Sequence of chain 2.E:
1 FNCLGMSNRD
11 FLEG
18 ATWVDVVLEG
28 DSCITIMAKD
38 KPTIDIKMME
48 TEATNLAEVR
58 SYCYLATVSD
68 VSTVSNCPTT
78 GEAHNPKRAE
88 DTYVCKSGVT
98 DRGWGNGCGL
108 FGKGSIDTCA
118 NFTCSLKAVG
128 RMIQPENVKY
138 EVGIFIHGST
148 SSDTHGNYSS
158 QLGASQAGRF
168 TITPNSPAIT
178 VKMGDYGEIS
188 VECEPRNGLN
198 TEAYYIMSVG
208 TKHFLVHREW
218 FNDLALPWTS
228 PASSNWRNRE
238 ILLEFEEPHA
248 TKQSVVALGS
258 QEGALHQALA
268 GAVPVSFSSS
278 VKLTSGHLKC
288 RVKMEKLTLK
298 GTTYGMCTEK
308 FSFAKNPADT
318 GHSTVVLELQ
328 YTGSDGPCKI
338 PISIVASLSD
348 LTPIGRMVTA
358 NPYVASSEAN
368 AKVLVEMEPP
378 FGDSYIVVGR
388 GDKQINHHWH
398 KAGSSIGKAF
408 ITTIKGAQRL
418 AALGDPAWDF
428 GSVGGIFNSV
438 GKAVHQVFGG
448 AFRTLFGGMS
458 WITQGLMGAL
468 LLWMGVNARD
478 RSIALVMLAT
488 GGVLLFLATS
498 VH

Binding-site contacts:
Ligand atom C5 contacts residue ASN154 of chain 2.E at 3.6 Å.
Ligand atom C8 contacts residue ASN154 of chain 2.E at 4.0 Å.
Ligand atom C4 contacts residue ASN154 of chain 2.E at 4.2 Å.
Ligand atom O5 contacts residue SER157 of chain 2.E at 3.9 Å.
Ligand atom C3 contacts residue ASN154 of chain 2.E at 3.8 Å.
Ligand atom O7 contacts residue ASN154 of chain 2.E at 4.0 Å.
Ligand atom N2 contacts residue ASN154 of chain 2.E at 2.9 Å (h-bond).
Ligand atom C1 contacts residue SER157 of chain 2.E at 4.2 Å.
Ligand atom C1 contacts residue SER156 of chain 2.E at 4.5 Å.
Ligand atom C2 contacts residue ASN154 of chain 2.E at 2.5 Å.
Ligand atom C7 contacts residue ASN154 of chain 2.E at 3.6 Å.
Ligand atom C1 contacts residue ASN154 of chain 2.E at 1.4 Å.
Ligand atom O5 contacts residue ASN154 of chain 2.E at 2.4 Å (h-bond).

The small molecule below binds the protein below.
Small molecule (SMILES): CC(=O)N[C@@H]1[C@@H](O)[C@H](O)[C@@H](CO)O[C@H]1O